Sequence of chain 1.G:
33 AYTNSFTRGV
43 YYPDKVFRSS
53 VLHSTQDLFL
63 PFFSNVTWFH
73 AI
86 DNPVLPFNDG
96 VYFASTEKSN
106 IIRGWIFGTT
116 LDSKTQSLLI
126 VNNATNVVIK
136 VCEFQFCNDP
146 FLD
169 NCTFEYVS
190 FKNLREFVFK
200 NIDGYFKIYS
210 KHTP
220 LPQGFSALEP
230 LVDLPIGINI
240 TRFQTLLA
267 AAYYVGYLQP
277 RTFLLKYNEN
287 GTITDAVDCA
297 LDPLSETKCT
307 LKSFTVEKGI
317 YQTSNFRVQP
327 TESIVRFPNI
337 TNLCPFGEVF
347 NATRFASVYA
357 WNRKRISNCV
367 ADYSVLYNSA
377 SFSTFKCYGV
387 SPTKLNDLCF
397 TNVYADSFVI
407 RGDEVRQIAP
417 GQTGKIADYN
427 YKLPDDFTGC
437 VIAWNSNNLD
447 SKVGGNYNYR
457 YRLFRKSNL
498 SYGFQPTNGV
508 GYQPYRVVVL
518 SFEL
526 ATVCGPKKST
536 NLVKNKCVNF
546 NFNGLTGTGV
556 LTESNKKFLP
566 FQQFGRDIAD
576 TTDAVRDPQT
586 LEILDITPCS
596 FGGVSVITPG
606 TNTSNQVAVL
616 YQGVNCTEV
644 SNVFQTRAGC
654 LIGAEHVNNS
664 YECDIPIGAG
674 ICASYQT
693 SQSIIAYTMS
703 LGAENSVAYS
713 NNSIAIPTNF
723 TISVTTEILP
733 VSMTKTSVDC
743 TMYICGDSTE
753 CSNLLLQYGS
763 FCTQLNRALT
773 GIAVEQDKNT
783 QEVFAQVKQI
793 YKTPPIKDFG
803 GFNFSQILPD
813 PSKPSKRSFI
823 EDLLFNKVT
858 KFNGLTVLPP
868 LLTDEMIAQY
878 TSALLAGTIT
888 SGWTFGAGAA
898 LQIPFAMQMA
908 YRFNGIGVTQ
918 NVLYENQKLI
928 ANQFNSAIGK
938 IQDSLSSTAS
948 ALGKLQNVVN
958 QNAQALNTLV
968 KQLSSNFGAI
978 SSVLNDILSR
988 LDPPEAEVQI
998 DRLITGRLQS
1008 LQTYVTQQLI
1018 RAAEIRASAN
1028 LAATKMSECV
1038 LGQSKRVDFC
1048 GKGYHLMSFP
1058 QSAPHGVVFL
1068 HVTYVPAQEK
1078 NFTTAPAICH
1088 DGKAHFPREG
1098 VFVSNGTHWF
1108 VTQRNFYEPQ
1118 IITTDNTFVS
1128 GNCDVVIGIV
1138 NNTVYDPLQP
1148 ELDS

A small-molecule ligand and the protein it binds are described below.
Small molecule (SMILES): CC(=O)N[C@@H]1[C@@H](O)[C@H](O)[C@@H](CO)O[C@H]1O

Binding-site contacts:
Ligand atom C7 contacts residue ASN1102 of chain 1.G at 3.1 Å.
Ligand atom C1 contacts residue HIS1105 of chain 1.G at 3.9 Å.
Ligand atom C4 contacts residue ASN1102 of chain 1.G at 4.2 Å.
Ligand atom C3 contacts residue ASN1102 of chain 1.G at 3.8 Å.
Ligand atom O5 contacts residue ASN1102 of chain 1.G at 2.4 Å (h-bond).
Ligand atom N2 contacts residue THR1104 of chain 1.G at 3.3 Å.
Ligand atom C3 contacts residue HIS1105 of chain 1.G at 3.5 Å.
Ligand atom C8 contacts residue ASN1102 of chain 1.G at 4.1 Å.
Ligand atom C5 contacts residue PHE1107 of chain 1.G at 3.9 Å (hydrophobic).
Ligand atom C1 contacts residue THR1104 of chain 1.G at 4.3 Å.
Ligand atom C7 contacts residue THR1104 of chain 1.G at 4.2 Å.
Ligand atom C3 contacts residue THR1104 of chain 1.G at 4.1 Å.
Ligand atom O3 contacts residue HIS1105 of chain 1.G at 4.5 Å.
Ligand atom C4 contacts residue HIS1105 of chain 1.G at 3.8 Å.
Ligand atom C2 contacts residue ASN1102 of chain 1.G at 2.4 Å.
Ligand atom C6 contacts residue PHE1107 of chain 1.G at 3.5 Å (hydrophobic).
Ligand atom C2 contacts residue HIS1105 of chain 1.G at 4.2 Å.
Ligand atom C2 contacts residue THR1104 of chain 1.G at 4.1 Å.
Ligand atom C1 contacts residue PHE1107 of chain 1.G at 4.3 Å (hydrophobic).
Ligand atom O5 contacts residue HIS1105 of chain 1.G at 4.2 Å.
Ligand atom C8 contacts residue THR1104 of chain 1.G at 4.1 Å.
Ligand atom O5 contacts residue PHE1107 of chain 1.G at 3.6 Å.
Ligand atom O7 contacts residue ASN1102 of chain 1.G at 3.0 Å (h-bond).
Ligand atom N2 contacts residue ASN1102 of chain 1.G at 2.9 Å (h-bond).
Ligand atom O4 contacts residue HIS1105 of chain 1.G at 3.6 Å.
Ligand atom C5 contacts residue HIS1105 of chain 1.G at 3.5 Å.
Ligand atom C5 contacts residue ASN1102 of chain 1.G at 3.7 Å.
Ligand atom C1 contacts residue ASN1102 of chain 1.G at 1.4 Å.